A small-molecule ligand and the protein it binds are described below.
Small molecule (SMILES): CCN(CC)CCNC(=O)CSc1nc(N)c2c3c(sc2n1)CCCC3

Binding-site contacts:
Ligand atom C06 contacts residue TRP56 of chain 2.A at 3.7 Å (hydrophobic).
Ligand atom C25 contacts residue PHE104 of chain 2.A at 3.8 Å (hydrophobic).
Ligand atom N08 contacts residue PHE422 of chain 2.A at 3.6 Å.
Ligand atom N01 contacts residue PHE422 of chain 2.A at 2.9 Å (h-bond).
Ligand atom C12 contacts residue ASP46 of chain 2.A at 4.0 Å.
Ligand atom O16 contacts residue GLU421 of chain 2.A at 3.5 Å.
Ligand atom S26 contacts residue PHE104 of chain 2.A at 3.8 Å.
Ligand atom S26 contacts residue ALA53 of chain 2.A at 3.8 Å.
Ligand atom C09 contacts residue PHE422 of chain 2.A at 3.6 Å (hydrophobic).
Ligand atom C24 contacts residue VAL60 of chain 2.A at 3.8 Å (hydrophobic).
Ligand atom C25 contacts residue SER103 of chain 2.A at 3.8 Å.
Ligand atom C09 contacts residue GLU421 of chain 2.A at 3.5 Å.
Ligand atom N03 contacts residue PHE422 of chain 2.A at 4.0 Å.
Ligand atom C23 contacts residue LEU83 of chain 2.A at 3.8 Å (hydrophobic).
Ligand atom C18 contacts residue TRP56 of chain 2.A at 3.6 Å (hydrophobic).
Ligand atom N01 contacts residue SER103 of chain 2.A at 2.7 Å (h-bond).
Ligand atom N17 contacts residue TRP56 of chain 2.A at 3.7 Å.
Ligand atom C15 contacts residue ASP46 of chain 2.A at 3.4 Å.
Ligand atom C24 contacts residue LEU83 of chain 2.A at 3.9 Å (hydrophobic).
Ligand atom C21 contacts residue PHE104 of chain 2.A at 3.4 Å (hydrophobic).
Ligand atom C02 contacts residue PHE422 of chain 2.A at 3.9 Å (hydrophobic).
Ligand atom N11 contacts residue ASP46 of chain 2.A at 3.7 Å.
Ligand atom C21 contacts residue TRP56 of chain 2.A at 3.6 Å (hydrophobic).
Ligand atom N03 contacts residue TRP56 of chain 2.A at 3.7 Å.
Ligand atom C22 contacts residue PHE104 of chain 2.A at 3.5 Å (hydrophobic).
Ligand atom C12 contacts residue PHE44 of chain 2.A at 3.6 Å (hydrophobic).
Ligand atom C20 contacts residue TRP56 of chain 2.A at 3.5 Å (hydrophobic).
Ligand atom C20 contacts residue PHE104 of chain 2.A at 3.5 Å (hydrophobic).
Ligand atom C13 contacts residue PHE44 of chain 2.A at 3.7 Å (hydrophobic).
Ligand atom C02 contacts residue TRP56 of chain 2.A at 3.6 Å (hydrophobic).
Ligand atom N01 contacts residue MET85 of chain 2.A at 3.7 Å.
Ligand atom S26 contacts residue TRP56 of chain 2.A at 3.9 Å.
Ligand atom C04 contacts residue TRP56 of chain 2.A at 3.7 Å (hydrophobic).
Ligand atom C24 contacts residue TRP56 of chain 2.A at 4.0 Å (hydrophobic).
Ligand atom C02 contacts residue SER103 of chain 2.A at 3.9 Å.
Ligand atom N01 contacts residue TRP56 of chain 2.A at 3.6 Å.
Ligand atom C07 contacts residue GLU421 of chain 2.A at 3.9 Å.
Ligand atom C10 contacts residue PHE422 of chain 2.A at 3.8 Å (hydrophobic).
Ligand atom C06 contacts residue GLU421 of chain 2.A at 3.8 Å.
Ligand atom C19 contacts residue TRP56 of chain 2.A at 3.6 Å (hydrophobic).

Sequence of chain 2.A:
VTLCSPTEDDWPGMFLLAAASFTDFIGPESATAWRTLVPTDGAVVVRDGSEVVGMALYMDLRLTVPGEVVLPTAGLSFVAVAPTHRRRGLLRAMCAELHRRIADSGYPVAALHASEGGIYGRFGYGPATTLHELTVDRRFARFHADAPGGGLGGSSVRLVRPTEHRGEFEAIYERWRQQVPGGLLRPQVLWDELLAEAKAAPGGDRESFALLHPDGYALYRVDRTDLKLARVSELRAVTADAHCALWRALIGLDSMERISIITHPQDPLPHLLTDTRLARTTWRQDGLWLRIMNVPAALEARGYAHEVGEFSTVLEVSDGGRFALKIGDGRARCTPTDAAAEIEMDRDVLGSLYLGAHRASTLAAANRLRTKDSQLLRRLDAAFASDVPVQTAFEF